Binding-site contacts:
Ligand atom C2 contacts residue THR1097 of chain 1.B at 4.3 Å.
Ligand atom C4 contacts residue HIS1098 of chain 1.B at 4.0 Å.
Ligand atom C7 contacts residue HIS1098 of chain 1.B at 4.2 Å.
Ligand atom C8 contacts residue HIS1098 of chain 1.B at 4.2 Å.
Ligand atom O6 contacts residue PHE1100 of chain 1.B at 4.3 Å.
Ligand atom O7 contacts residue HIS1098 of chain 1.B at 4.2 Å.
Ligand atom O5 contacts residue ASN1095 of chain 1.B at 2.4 Å (h-bond).
Ligand atom C2 contacts residue HIS1098 of chain 1.B at 4.3 Å.
Ligand atom O4 contacts residue HIS1098 of chain 1.B at 3.6 Å.
Ligand atom C7 contacts residue ASN1095 of chain 1.B at 3.6 Å.
Ligand atom O5 contacts residue HIS1098 of chain 1.B at 3.9 Å.
Ligand atom C4 contacts residue ASN1095 of chain 1.B at 4.2 Å.
Ligand atom C5 contacts residue ASN1095 of chain 1.B at 3.7 Å.
Ligand atom C6 contacts residue HIS1098 of chain 1.B at 4.4 Å.
Ligand atom C2 contacts residue ASN1095 of chain 1.B at 2.5 Å.
Ligand atom C5 contacts residue PHE1100 of chain 1.B at 4.3 Å (hydrophobic).
Ligand atom C3 contacts residue THR1097 of chain 1.B at 4.2 Å.
Ligand atom N2 contacts residue ASN1095 of chain 1.B at 2.9 Å (h-bond).
Ligand atom C3 contacts residue HIS1098 of chain 1.B at 3.8 Å.
Ligand atom C1 contacts residue ASN1095 of chain 1.B at 1.4 Å.
Ligand atom O6 contacts residue HIS1098 of chain 1.B at 4.5 Å.
Ligand atom C1 contacts residue THR1097 of chain 1.B at 4.3 Å.
Ligand atom N2 contacts residue THR1097 of chain 1.B at 3.8 Å.
Ligand atom O7 contacts residue ASN1095 of chain 1.B at 3.9 Å.
Ligand atom C6 contacts residue PHE1100 of chain 1.B at 3.8 Å (hydrophobic).
Ligand atom C5 contacts residue HIS1098 of chain 1.B at 3.4 Å.
Ligand atom C8 contacts residue ASN1095 of chain 1.B at 3.8 Å.
Ligand atom O5 contacts residue PHE1100 of chain 1.B at 4.0 Å.
Ligand atom C3 contacts residue ASN1095 of chain 1.B at 3.8 Å.
Ligand atom C1 contacts residue HIS1098 of chain 1.B at 3.7 Å.

A protein and the small-molecule ligand that binds it are described below.
Small molecule (SMILES): CC(=O)N[C@H]1[C@H](O[C@H]2[C@H](O)[C@@H](NC(C)=O)CO[C@@H]2CO)O[C@H](CO)[C@@H](O)[C@@H]1O

Sequence of chain 1.B:
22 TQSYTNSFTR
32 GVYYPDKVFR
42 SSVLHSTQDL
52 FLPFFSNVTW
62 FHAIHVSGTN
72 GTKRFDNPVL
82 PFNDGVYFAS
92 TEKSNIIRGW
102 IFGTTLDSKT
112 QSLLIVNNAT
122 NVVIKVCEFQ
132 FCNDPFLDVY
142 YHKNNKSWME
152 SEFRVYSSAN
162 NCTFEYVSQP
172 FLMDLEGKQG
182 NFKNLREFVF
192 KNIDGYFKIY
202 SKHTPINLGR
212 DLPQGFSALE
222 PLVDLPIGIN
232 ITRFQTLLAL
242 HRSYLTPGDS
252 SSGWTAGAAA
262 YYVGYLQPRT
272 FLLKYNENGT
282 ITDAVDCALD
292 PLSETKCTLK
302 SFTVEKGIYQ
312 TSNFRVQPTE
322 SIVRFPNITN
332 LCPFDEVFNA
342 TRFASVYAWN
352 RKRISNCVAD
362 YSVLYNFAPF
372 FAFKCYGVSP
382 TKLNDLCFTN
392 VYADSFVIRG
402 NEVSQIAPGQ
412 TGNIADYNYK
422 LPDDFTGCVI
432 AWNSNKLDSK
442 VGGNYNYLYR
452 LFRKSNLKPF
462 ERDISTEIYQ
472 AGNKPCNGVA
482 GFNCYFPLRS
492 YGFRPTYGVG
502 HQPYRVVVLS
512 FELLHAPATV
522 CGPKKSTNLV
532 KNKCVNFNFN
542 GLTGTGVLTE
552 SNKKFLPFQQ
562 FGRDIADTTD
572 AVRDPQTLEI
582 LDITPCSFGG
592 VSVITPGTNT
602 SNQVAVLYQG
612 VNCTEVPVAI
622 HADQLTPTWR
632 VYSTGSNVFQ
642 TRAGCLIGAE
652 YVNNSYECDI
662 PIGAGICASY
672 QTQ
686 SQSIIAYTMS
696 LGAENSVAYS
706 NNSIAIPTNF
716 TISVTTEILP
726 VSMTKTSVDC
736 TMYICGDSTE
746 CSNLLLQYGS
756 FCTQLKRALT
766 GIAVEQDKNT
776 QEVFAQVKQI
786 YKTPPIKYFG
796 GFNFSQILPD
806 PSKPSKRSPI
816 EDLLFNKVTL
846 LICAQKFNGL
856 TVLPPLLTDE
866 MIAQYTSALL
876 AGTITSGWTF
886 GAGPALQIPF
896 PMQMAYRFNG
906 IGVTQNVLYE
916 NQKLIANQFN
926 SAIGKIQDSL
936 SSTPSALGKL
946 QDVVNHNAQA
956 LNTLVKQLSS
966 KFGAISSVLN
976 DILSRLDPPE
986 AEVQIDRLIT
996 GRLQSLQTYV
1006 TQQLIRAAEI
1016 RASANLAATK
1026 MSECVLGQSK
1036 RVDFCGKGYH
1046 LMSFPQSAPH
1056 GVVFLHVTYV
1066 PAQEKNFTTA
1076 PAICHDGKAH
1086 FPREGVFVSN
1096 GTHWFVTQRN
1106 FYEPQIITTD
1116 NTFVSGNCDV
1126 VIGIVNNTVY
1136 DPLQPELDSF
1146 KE